Sequence of chain 1.A:
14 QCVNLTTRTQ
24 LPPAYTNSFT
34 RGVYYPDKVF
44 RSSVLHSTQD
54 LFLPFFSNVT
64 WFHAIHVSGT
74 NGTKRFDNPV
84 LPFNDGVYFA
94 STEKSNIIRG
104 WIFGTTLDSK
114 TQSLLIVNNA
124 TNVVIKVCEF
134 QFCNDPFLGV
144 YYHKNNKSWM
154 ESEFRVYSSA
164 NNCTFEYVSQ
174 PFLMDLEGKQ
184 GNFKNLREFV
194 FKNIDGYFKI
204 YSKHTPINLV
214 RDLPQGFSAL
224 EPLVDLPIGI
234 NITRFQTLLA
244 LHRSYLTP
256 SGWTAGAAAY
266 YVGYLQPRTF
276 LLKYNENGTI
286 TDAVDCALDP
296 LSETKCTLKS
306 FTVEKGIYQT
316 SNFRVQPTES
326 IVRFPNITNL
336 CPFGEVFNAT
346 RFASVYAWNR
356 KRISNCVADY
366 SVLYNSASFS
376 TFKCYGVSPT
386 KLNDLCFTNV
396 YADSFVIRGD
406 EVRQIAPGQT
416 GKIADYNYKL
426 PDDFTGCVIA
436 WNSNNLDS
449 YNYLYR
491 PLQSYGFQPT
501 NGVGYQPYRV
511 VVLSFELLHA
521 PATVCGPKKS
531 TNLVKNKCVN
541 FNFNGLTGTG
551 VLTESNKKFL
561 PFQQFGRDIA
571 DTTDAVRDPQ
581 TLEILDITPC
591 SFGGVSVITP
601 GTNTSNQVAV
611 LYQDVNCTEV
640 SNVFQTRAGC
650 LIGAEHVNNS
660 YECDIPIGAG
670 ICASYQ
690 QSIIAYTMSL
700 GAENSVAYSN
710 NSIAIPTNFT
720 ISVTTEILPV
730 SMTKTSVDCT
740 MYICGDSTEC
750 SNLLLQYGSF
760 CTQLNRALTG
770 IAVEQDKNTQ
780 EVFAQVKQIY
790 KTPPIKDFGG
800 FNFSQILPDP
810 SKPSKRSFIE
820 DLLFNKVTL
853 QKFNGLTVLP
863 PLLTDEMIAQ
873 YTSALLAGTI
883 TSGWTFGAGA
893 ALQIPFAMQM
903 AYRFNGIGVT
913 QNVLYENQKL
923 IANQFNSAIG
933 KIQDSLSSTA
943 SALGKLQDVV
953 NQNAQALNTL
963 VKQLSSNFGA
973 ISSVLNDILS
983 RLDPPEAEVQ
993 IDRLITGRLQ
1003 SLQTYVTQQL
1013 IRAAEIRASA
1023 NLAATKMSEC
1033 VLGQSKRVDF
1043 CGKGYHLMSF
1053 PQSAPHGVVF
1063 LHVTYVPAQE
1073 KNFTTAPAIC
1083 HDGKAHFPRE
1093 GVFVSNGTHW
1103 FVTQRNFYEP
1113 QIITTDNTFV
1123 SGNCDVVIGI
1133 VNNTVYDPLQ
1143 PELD

Binding-site contacts:
Ligand atom N2 contacts residue ASN164 of chain 1.A at 4.2 Å.
Ligand atom C7 contacts residue ASN164 of chain 1.A at 3.4 Å.
Ligand atom C4 contacts residue ASN165 of chain 1.A at 4.3 Å.
Ligand atom C3 contacts residue ASN165 of chain 1.A at 3.7 Å.
Ligand atom C2 contacts residue ASN165 of chain 1.A at 2.4 Å.
Ligand atom C8 contacts residue ASN164 of chain 1.A at 2.7 Å.
Ligand atom C7 contacts residue ASN165 of chain 1.A at 3.4 Å.
Ligand atom O7 contacts residue ASN164 of chain 1.A at 3.8 Å.
Ligand atom O7 contacts residue ASN165 of chain 1.A at 4.1 Å.
Ligand atom C1 contacts residue ASN165 of chain 1.A at 1.5 Å.
Ligand atom O5 contacts residue ASN165 of chain 1.A at 2.6 Å (h-bond).
Ligand atom C8 contacts residue ASN165 of chain 1.A at 3.6 Å.
Ligand atom N2 contacts residue ASN165 of chain 1.A at 2.6 Å (h-bond).
Ligand atom C5 contacts residue ASN165 of chain 1.A at 3.8 Å.

A protein and the small-molecule ligand that binds it are described below.
Small molecule (SMILES): CC(=O)N[C@H]1[C@H](O[C@H]2[C@H](O)[C@@H](NC(C)=O)CO[C@@H]2CO)O[C@H](CO)[C@@H](O[C@@H]2O[C@H](CO)[C@@H](O)[C@H](O)[C@H]2NC(C)=O)[C@@H]1O